Binding-site contacts:
Ligand atom O20 contacts residue ASP194 of chain 1.A at 2.9 Å (salt-bridge).
Ligand atom C6 contacts residue ILE218 of chain 1.A at 4.3 Å (hydrophobic).
Ligand atom C20 contacts residue PHE200 of chain 1.A at 4.2 Å (hydrophobic).
Ligand atom C17 contacts residue PHE200 of chain 1.A at 4.4 Å (hydrophobic).
Ligand atom C20 contacts residue ASP194 of chain 1.A at 3.9 Å.
Ligand atom O20 contacts residue ARG192 of chain 1.A at 4.4 Å.
Ligand atom C18 contacts residue PHE199 of chain 1.A at 3.9 Å (hydrophobic).
Ligand atom C19 contacts residue PHE199 of chain 1.A at 3.7 Å (hydrophobic).
Ligand atom C21 contacts residue ASP194 of chain 1.A at 4.2 Å.
Ligand atom C15 contacts residue VAL220 of chain 1.A at 3.8 Å (hydrophobic).
Ligand atom O20 contacts residue PHE193 of chain 1.A at 3.4 Å.
Ligand atom O20 contacts residue PHE200 of chain 1.A at 3.4 Å.
Ligand atom C6 contacts residue PHE199 of chain 1.A at 4.1 Å (hydrophobic).
Ligand atom C16 contacts residue VAL220 of chain 1.A at 4.1 Å (hydrophobic).
Ligand atom C16 contacts residue PHE193 of chain 1.A at 3.4 Å (hydrophobic).
Ligand atom C15 contacts residue PHE199 of chain 1.A at 4.5 Å (hydrophobic).
Ligand atom C16 contacts residue PHE200 of chain 1.A at 3.7 Å (hydrophobic).
Ligand atom C18 contacts residue ASP197 of chain 1.A at 3.2 Å.
Ligand atom C20 contacts residue PHE193 of chain 1.A at 4.3 Å (hydrophobic).
Ligand atom C7 contacts residue PHE199 of chain 1.A at 4.3 Å (hydrophobic).
Ligand atom C15 contacts residue PHE200 of chain 1.A at 4.0 Å (hydrophobic).
Ligand atom C17 contacts residue PHE193 of chain 1.A at 4.4 Å (hydrophobic).
Ligand atom C8 contacts residue PHE199 of chain 1.A at 4.1 Å (hydrophobic).
Ligand atom C7 contacts residue VAL220 of chain 1.A at 4.4 Å (hydrophobic).
Ligand atom C7 contacts residue CYS219 of chain 1.A at 4.2 Å (hydrophobic).
Ligand atom C18 contacts residue PHE200 of chain 1.A at 3.8 Å (hydrophobic).

Sequence of chain 1.A:
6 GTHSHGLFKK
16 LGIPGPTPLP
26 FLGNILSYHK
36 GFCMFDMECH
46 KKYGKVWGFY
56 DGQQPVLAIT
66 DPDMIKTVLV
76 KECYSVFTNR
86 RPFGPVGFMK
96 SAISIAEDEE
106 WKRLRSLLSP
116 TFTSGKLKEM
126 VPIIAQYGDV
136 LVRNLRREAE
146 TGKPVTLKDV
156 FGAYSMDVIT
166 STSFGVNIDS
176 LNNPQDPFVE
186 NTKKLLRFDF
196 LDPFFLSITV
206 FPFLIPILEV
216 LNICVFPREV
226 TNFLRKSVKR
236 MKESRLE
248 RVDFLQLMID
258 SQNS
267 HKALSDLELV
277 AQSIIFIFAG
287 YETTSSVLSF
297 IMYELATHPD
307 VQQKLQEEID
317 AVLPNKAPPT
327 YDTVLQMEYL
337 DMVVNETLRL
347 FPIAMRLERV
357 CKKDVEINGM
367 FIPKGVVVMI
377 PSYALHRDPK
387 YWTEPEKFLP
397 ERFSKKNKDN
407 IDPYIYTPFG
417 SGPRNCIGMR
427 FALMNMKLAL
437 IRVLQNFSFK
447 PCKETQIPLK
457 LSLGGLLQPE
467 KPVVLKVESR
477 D

A protein and the small-molecule ligand that binds it are described below.
Small molecule (SMILES): CC(=O)[C@H]1CC[C@H]2[C@@H]3CCC4=CC(=O)CC[C@]4(C)[C@H]3CC[C@]12C